Sequence of chain 60.F:
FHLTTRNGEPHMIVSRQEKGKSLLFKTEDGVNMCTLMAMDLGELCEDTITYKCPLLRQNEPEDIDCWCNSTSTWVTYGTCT

The protein below binds the small molecule below.
Small molecule (SMILES): CC(=O)N[C@@H]1[C@@H](O)[C@H](O)[C@@H](CO)O[C@H]1O

Binding-site contacts:
Ligand atom C7 contacts residue SER70 of chain 60.F at 4.4 Å.
Ligand atom O1 contacts residue VAL31 of chain 60.F at 3.4 Å (h-bond).
Ligand atom C6 contacts residue MET33 of chain 60.F at 3.5 Å (hydrophobic).
Ligand atom O1 contacts residue SER70 of chain 60.F at 4.2 Å.
Ligand atom C1 contacts residue VAL31 of chain 60.F at 4.3 Å (hydrophobic).
Ligand atom O1 contacts residue MET33 of chain 60.F at 3.9 Å.
Ligand atom C1 contacts residue ASN69 of chain 60.F at 2.7 Å.
Ligand atom C3 contacts residue VAL31 of chain 60.F at 3.0 Å (hydrophobic).
Ligand atom C2 contacts residue ASN69 of chain 60.F at 4.2 Å.
Ligand atom C4 contacts residue VAL31 of chain 60.F at 3.8 Å (hydrophobic).
Ligand atom O4 contacts residue NAG1 of chain 60.DA at 3.0 Å.
Ligand atom O1 contacts residue ASN69 of chain 60.F at 2.1 Å (h-bond).
Ligand atom C8 contacts residue ARG57 of chain 60.F at 4.2 Å.
Ligand atom O4 contacts residue VAL31 of chain 60.F at 3.3 Å.
Ligand atom C7 contacts residue ASN69 of chain 60.F at 3.8 Å.
Ligand atom C8 contacts residue ASN69 of chain 60.F at 3.4 Å.
Ligand atom O7 contacts residue ASN69 of chain 60.F at 3.8 Å.
Ligand atom C6 contacts residue LEU24 of chain 60.F at 4.5 Å (hydrophobic).
Ligand atom C3 contacts residue NAG1 of chain 60.DA at 3.7 Å.
Ligand atom C5 contacts residue VAL31 of chain 60.F at 4.2 Å (hydrophobic).
Ligand atom C6 contacts residue NAG1 of chain 60.DA at 4.3 Å.
Ligand atom O6 contacts residue NAG1 of chain 60.DA at 3.0 Å.
Ligand atom C6 contacts residue ASN69 of chain 60.F at 4.4 Å.
Ligand atom N2 contacts residue VAL31 of chain 60.F at 4.0 Å.
Ligand atom C2 contacts residue VAL31 of chain 60.F at 4.0 Å (hydrophobic).
Ligand atom C5 contacts residue NAG1 of chain 60.DA at 4.3 Å.
Ligand atom C5 contacts residue MET33 of chain 60.F at 3.7 Å (hydrophobic).
Ligand atom O5 contacts residue MET33 of chain 60.F at 4.2 Å.
Ligand atom C4 contacts residue NAG1 of chain 60.DA at 3.2 Å.
Ligand atom O3 contacts residue VAL31 of chain 60.F at 3.6 Å.
Ligand atom N2 contacts residue ASN69 of chain 60.F at 4.3 Å.
Ligand atom C5 contacts residue ASN69 of chain 60.F at 3.7 Å.
Ligand atom O3 contacts residue NAG1 of chain 60.DA at 2.6 Å (h-bond).
Ligand atom C8 contacts residue SER70 of chain 60.F at 3.7 Å.
Ligand atom O5 contacts residue ASN69 of chain 60.F at 2.8 Å (h-bond).